This protein binds this small molecule.
Small molecule (SMILES): CC(=O)N[C@@H]1[C@@H](O)[C@H](O)[C@@H](CO)O[C@H]1O

Sequence of chain 1.B:
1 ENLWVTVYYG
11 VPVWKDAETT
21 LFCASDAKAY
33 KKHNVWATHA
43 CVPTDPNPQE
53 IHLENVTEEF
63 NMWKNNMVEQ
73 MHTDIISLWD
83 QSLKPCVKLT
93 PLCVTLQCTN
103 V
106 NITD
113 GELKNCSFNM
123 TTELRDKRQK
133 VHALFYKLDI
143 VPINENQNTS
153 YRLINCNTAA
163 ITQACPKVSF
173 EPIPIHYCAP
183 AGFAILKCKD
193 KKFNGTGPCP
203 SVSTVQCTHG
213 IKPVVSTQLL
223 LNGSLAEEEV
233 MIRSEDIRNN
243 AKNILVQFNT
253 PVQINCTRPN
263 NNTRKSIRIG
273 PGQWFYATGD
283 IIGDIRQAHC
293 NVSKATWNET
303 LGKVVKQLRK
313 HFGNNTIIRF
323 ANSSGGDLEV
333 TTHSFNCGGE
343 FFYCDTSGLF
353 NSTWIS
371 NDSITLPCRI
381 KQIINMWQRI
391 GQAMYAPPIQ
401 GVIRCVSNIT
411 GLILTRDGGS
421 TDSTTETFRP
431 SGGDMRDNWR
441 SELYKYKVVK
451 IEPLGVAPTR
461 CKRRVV

Binding-site contacts:
Ligand atom C4 contacts residue ASN102 of chain 1.B at 4.2 Å.
Ligand atom O7 contacts residue ASN102 of chain 1.B at 2.8 Å (h-bond).
Ligand atom C2 contacts residue ASN102 of chain 1.B at 2.4 Å.
Ligand atom N2 contacts residue ASN102 of chain 1.B at 2.9 Å (h-bond).
Ligand atom C8 contacts residue ASN102 of chain 1.B at 4.3 Å.
Ligand atom C3 contacts residue ASN102 of chain 1.B at 3.8 Å.
Ligand atom C5 contacts residue ASN102 of chain 1.B at 3.7 Å.
Ligand atom C1 contacts residue ASN102 of chain 1.B at 1.4 Å.
Ligand atom O5 contacts residue ASN102 of chain 1.B at 2.4 Å (h-bond).
Ligand atom C7 contacts residue ASN102 of chain 1.B at 3.0 Å.